Binding-site contacts:
Ligand atom C6 contacts residue SER234 of chain 2.A at 3.7 Å.
Ligand atom O2 contacts residue GLN232 of chain 2.A at 2.8 Å (h-bond).
Ligand atom C6 contacts residue TYR134 of chain 2.D at 3.7 Å (hydrophobic).
Ligand atom C7 contacts residue ASN106 of chain 2.D at 3.7 Å.
Ligand atom O3 contacts residue ARG235 of chain 2.A at 3.3 Å (salt-bridge).
Ligand atom O7 contacts residue GLY197 of chain 2.A at 3.7 Å.
Ligand atom C7 contacts residue TYR134 of chain 2.D at 3.8 Å (hydrophobic).
Ligand atom O5 contacts residue TYR134 of chain 2.D at 3.7 Å.
Ligand atom C6 contacts residue GLN232 of chain 2.A at 3.7 Å.
Ligand atom C1 contacts residue TYR134 of chain 2.D at 3.6 Å (hydrophobic).
Ligand atom O7 contacts residue SER234 of chain 2.A at 3.4 Å.
Ligand atom C7 contacts residue ARG235 of chain 2.A at 3.7 Å.
Ligand atom C6 contacts residue GLN232 of chain 2.A at 3.7 Å.
Ligand atom C6 contacts residue ASP229 of chain 2.A at 3.4 Å.
Ligand atom C1 contacts residue ASN106 of chain 2.D at 1.4 Å.
Ligand atom C8 contacts residue TYR134 of chain 2.D at 3.6 Å (hydrophobic).
Ligand atom C8 contacts residue PRO236 of chain 2.A at 3.6 Å (hydrophobic).
Ligand atom C2 contacts residue ASN106 of chain 2.D at 2.4 Å.
Ligand atom C6 contacts residue CYS231 of chain 2.A at 3.3 Å (hydrophobic).
Ligand atom C6 contacts residue PHE233 of chain 2.A at 3.5 Å (hydrophobic).
Ligand atom C5 contacts residue PHE233 of chain 2.A at 3.4 Å (hydrophobic).
Ligand atom O7 contacts residue TYR134 of chain 2.D at 3.6 Å.
Ligand atom O5 contacts residue ASN106 of chain 2.D at 2.4 Å (h-bond).
Ligand atom O5 contacts residue CYS231 of chain 2.A at 3.5 Å (h-bond).
Ligand atom C6 contacts residue ARG235 of chain 2.A at 3.9 Å.
Ligand atom O7 contacts residue ARG235 of chain 2.A at 3.3 Å (salt-bridge).
Ligand atom C8 contacts residue ARG235 of chain 2.A at 3.5 Å.
Ligand atom O6 contacts residue ARG235 of chain 2.A at 3.3 Å.
Ligand atom C8 contacts residue SER237 of chain 2.A at 3.5 Å.
Ligand atom O6 contacts residue CYS231 of chain 2.A at 2.6 Å (h-bond).
Ligand atom O6 contacts residue GLY132 of chain 2.D at 3.0 Å (h-bond).
Ligand atom N2 contacts residue SER108 of chain 2.D at 3.5 Å.
Ligand atom C5 contacts residue ASN106 of chain 2.D at 3.7 Å.
Ligand atom N2 contacts residue ASN106 of chain 2.D at 2.8 Å (h-bond).
Ligand atom C2 contacts residue GLN232 of chain 2.A at 3.7 Å.
Ligand atom C6 contacts residue GLY132 of chain 2.D at 3.8 Å.
Ligand atom O6 contacts residue ASP229 of chain 2.A at 2.9 Å (salt-bridge).
Ligand atom O3 contacts residue SER234 of chain 2.A at 3.9 Å.
Ligand atom C3 contacts residue ASN106 of chain 2.D at 3.7 Å.
Ligand atom C5 contacts residue TYR134 of chain 2.D at 3.3 Å (hydrophobic).

Sequence of chain 2.A:
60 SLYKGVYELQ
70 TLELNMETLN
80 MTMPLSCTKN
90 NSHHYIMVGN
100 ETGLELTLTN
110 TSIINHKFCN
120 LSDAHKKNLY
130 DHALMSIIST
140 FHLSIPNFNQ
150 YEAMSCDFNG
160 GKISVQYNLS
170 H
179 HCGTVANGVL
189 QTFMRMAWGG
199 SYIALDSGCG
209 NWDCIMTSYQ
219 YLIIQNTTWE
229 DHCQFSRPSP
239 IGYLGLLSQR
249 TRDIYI

This protein binds this small molecule.
Small molecule (SMILES): CC(=O)N[C@H]1[C@H](O[C@H]2[C@H](O)[C@@H](NC(C)=O)CO[C@@H]2CO)O[C@H](CO)[C@@H](O[C@@H]2O[C@H](CO)[C@@H](O)[C@H](O[C@H]3O[C@H](CO)[C@@H](O)[C@H](O)[C@@H]3O)[C@@H]2O)[C@@H]1O

Sequence of chain 2.D:
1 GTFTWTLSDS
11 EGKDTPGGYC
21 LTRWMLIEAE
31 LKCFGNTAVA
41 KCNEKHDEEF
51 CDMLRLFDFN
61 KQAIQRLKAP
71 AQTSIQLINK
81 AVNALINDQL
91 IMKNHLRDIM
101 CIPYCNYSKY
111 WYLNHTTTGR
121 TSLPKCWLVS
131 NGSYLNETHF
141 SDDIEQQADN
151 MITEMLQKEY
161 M